Sequence of chain 1.A:
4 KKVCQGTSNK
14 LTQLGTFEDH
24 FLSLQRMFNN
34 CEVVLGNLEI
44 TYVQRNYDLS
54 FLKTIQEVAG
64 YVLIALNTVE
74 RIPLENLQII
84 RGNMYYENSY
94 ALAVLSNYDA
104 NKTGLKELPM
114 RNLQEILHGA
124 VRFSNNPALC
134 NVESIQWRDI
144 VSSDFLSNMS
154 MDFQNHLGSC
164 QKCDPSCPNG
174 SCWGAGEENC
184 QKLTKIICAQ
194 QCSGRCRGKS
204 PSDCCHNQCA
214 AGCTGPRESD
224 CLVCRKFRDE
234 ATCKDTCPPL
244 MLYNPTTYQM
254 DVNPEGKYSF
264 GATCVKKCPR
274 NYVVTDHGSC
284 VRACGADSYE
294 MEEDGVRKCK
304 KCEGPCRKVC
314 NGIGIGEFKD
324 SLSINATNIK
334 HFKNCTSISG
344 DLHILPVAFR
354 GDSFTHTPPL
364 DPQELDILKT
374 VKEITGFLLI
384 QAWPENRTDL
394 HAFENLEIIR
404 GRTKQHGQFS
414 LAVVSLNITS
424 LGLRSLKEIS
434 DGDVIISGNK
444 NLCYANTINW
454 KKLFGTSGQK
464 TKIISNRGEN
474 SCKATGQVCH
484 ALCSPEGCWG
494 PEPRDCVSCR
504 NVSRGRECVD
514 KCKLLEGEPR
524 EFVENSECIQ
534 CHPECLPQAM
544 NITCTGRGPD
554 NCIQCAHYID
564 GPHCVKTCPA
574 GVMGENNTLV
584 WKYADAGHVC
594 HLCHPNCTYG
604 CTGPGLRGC

The small molecule below binds the protein below.
Small molecule (SMILES): CC(=O)N[C@H]1[C@H](O[C@H]2[C@H](O)[C@@H](NC(C)=O)CO[C@@H]2CO)O[C@H](CO)[C@@H](O[C@@H]2O[C@H](CO[C@H]3O[C@H](CO[C@H]4O[C@H](CO)[C@@H](O)[C@H](O)[C@@H]4O)[C@@H](O)[C@H](O[C@H]4O[C@H](CO)[C@@H](O)[C@H](O)[C@@H]4O)[C@@H]3O)[C@@H](O)[C@H](O[C@H]3O[C@H](CO)[C@@H](O)[C@H](O[C@H]4O[C@H](CO)[C@@H](O)[C@H](O)[C@@H]4O)[C@@H]3O)[C@@H]2O)[C@@H]1O

Sequence of chain 2.C:
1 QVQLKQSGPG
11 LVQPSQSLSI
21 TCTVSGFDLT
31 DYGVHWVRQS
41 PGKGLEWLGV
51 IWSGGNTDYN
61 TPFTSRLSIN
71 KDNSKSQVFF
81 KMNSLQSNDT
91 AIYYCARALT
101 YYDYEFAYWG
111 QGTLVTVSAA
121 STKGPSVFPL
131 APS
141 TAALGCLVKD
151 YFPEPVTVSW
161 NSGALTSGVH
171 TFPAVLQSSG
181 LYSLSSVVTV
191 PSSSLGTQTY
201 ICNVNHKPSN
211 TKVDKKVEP

Binding-site contacts:
Ligand atom O3 contacts residue ASN210 of chain 2.C at 2.4 Å (h-bond).
Ligand atom C4 contacts residue SER324 of chain 1.A at 3.5 Å.
Ligand atom C3 contacts residue ASN210 of chain 2.C at 3.4 Å.
Ligand atom N2 contacts residue THR358 of chain 1.A at 3.2 Å (h-bond).
Ligand atom O3 contacts residue SER324 of chain 1.A at 3.5 Å.
Ligand atom C2 contacts residue ASN328 of chain 1.A at 2.5 Å.
Ligand atom C2 contacts residue SER324 of chain 1.A at 3.7 Å.
Ligand atom O6 contacts residue SER121 of chain 2.C at 3.8 Å.
Ligand atom O5 contacts residue ASN331 of chain 1.A at 3.4 Å (h-bond).
Ligand atom O6 contacts residue ASN331 of chain 1.A at 3.2 Å.
Ligand atom C2 contacts residue ASN210 of chain 2.C at 3.1 Å.
Ligand atom C1 contacts residue THR360 of chain 1.A at 3.5 Å.
Ligand atom O7 contacts residue ASN328 of chain 1.A at 2.6 Å (h-bond).
Ligand atom C2 contacts residue SER209 of chain 2.C at 3.8 Å.
Ligand atom O6 contacts residue SER121 of chain 2.C at 3.4 Å.
Ligand atom C8 contacts residue THR358 of chain 1.A at 3.5 Å.
Ligand atom C5 contacts residue ASP323 of chain 1.A at 3.7 Å.
Ligand atom C5 contacts residue THR122 of chain 2.C at 3.4 Å.
Ligand atom O3 contacts residue THR358 of chain 1.A at 3.8 Å.
Ligand atom O6 contacts residue PRO208 of chain 2.C at 3.4 Å (h-bond).
Ligand atom C6 contacts residue THR122 of chain 2.C at 3.0 Å.
Ligand atom O5 contacts residue SER209 of chain 2.C at 3.6 Å.
Ligand atom C7 contacts residue THR358 of chain 1.A at 3.8 Å.
Ligand atom O6 contacts residue SER324 of chain 1.A at 3.4 Å.
Ligand atom N2 contacts residue ASN328 of chain 1.A at 3.0 Å (h-bond).
Ligand atom C1 contacts residue ASN328 of chain 1.A at 1.4 Å.
Ligand atom C4 contacts residue GLN13 of chain 2.C at 3.5 Å.
Ligand atom C7 contacts residue ASN328 of chain 1.A at 3.0 Å.
Ligand atom O2 contacts residue SER209 of chain 2.C at 2.5 Å (h-bond).
Ligand atom C6 contacts residue ASP323 of chain 1.A at 3.6 Å.
Ligand atom O4 contacts residue GLN13 of chain 2.C at 3.5 Å (h-bond).
Ligand atom C8 contacts residue ASP355 of chain 1.A at 3.6 Å.
Ligand atom O2 contacts residue ASP323 of chain 1.A at 3.4 Å (salt-bridge).
Ligand atom O5 contacts residue ASN328 of chain 1.A at 2.4 Å (h-bond).
Ligand atom O7 contacts residue LEU325 of chain 1.A at 3.6 Å.
Ligand atom O7 contacts residue SER326 of chain 1.A at 3.4 Å (h-bond).
Ligand atom C5 contacts residue ASN328 of chain 1.A at 3.6 Å.
Ligand atom O2 contacts residue ASN210 of chain 2.C at 3.6 Å (h-bond).
Ligand atom O6 contacts residue ASP323 of chain 1.A at 3.3 Å (salt-bridge).
Ligand atom C1 contacts residue PRO208 of chain 2.C at 3.4 Å (hydrophobic).